Binding-site contacts:
Ligand atom C5 contacts residue LYS153 of chain 1.B at 3.7 Å.
Ligand atom OAF contacts residue MG1 of chain 1.I at 2.1 Å.
Ligand atom O6 contacts residue ASP173 of chain 1.B at 3.4 Å (salt-bridge).
Ligand atom O6 contacts residue LYS153 of chain 1.B at 2.9 Å (salt-bridge).
Ligand atom C6 contacts residue VAL175 of chain 1.B at 3.7 Å (hydrophobic).
Ligand atom N7 contacts residue LYS153 of chain 1.B at 3.1 Å (salt-bridge).
Ligand atom PBE contacts residue LYS65 of chain 1.B at 3.5 Å.
Ligand atom O6 contacts residue VAL175 of chain 1.B at 2.8 Å (h-bond).
Ligand atom OAD contacts residue SER126 of chain 1.B at 2.8 Å (h-bond).
Ligand atom N2 contacts residue PHE174 of chain 1.B at 3.6 Å.
Ligand atom N2 contacts residue VAL175 of chain 1.B at 3.4 Å (h-bond).
Ligand atom C8 contacts residue ASP125 of chain 1.B at 3.5 Å.
Ligand atom OAC contacts residue GLY66 of chain 1.B at 2.8 Å (h-bond).
Ligand atom C6 contacts residue PHE174 of chain 1.B at 3.6 Å (hydrophobic).
Ligand atom OAI contacts residue VAL124 of chain 1.B at 3.7 Å.
Ligand atom OAH contacts residue LEU128 of chain 1.B at 3.4 Å (h-bond).
Ligand atom O6 contacts residue PHE174 of chain 1.B at 3.3 Å.
Ligand atom OAF contacts residue ARG187 of chain 1.B at 3.4 Å (salt-bridge).
Ligand atom OAG contacts residue ARG187 of chain 1.B at 3.0 Å (salt-bridge).
Ligand atom N2 contacts residue LEU180 of chain 1.B at 3.7 Å.
Ligand atom CAK contacts residue VAL89 of chain 1.B at 3.1 Å (hydrophobic).
Ligand atom C2 contacts residue VAL175 of chain 1.B at 3.6 Å (hydrophobic).
Ligand atom OAE contacts residue VAL89 of chain 1.B at 3.3 Å.
Ligand atom N2 contacts residue ASP181 of chain 1.B at 2.9 Å (salt-bridge).
Ligand atom CAO contacts residue VAL123 of chain 1.B at 3.6 Å (hydrophobic).
Ligand atom OAI contacts residue SER126 of chain 1.B at 3.1 Å (h-bond).
Ligand atom PBE contacts residue MG1 of chain 1.I at 3.5 Å.
Ligand atom OAH contacts residue THR129 of chain 1.B at 2.7 Å (h-bond).
Ligand atom CAL contacts residue VAL89 of chain 1.B at 3.3 Å (hydrophobic).
Ligand atom N1 contacts residue VAL175 of chain 1.B at 2.8 Å (h-bond).
Ligand atom N1 contacts residue PHE174 of chain 1.B at 3.5 Å.
Ligand atom OAI contacts residue GLY127 of chain 1.B at 2.7 Å (h-bond).
Ligand atom PBF contacts residue SER126 of chain 1.B at 3.4 Å.
Ligand atom OAC contacts residue LYS65 of chain 1.B at 3.1 Å (salt-bridge).
Ligand atom OAI contacts residue ASP125 of chain 1.B at 2.8 Å (salt-bridge).
Ligand atom OAH contacts residue SER126 of chain 1.B at 3.4 Å (h-bond).
Ligand atom OAF contacts residue ASP181 of chain 1.B at 2.9 Å (salt-bridge).
Ligand atom OAG contacts residue LYS65 of chain 1.B at 2.9 Å (salt-bridge).
Ligand atom OAD contacts residue ASP125 of chain 1.B at 3.4 Å.
Ligand atom C2 contacts residue PHE174 of chain 1.B at 3.5 Å (hydrophobic).

This small molecule binds to this protein.
Small molecule (SMILES): Nc1nc2c(ncn2CCN(CCN(CC=O)CCP(=O)(O)O)CCP(=O)(O)O)c(=O)[nH]1

Sequence of chain 1.B:
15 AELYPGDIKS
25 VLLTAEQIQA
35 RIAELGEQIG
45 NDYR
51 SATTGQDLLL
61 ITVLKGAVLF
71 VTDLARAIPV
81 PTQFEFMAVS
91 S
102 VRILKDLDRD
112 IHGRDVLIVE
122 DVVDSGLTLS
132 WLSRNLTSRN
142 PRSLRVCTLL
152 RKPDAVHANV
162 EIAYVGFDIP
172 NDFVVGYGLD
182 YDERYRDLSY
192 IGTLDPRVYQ